This small molecule binds to this protein.
Small molecule (SMILES): CC(=O)N[C@@H]1[C@@H](O)[C@H](O)[C@@H](CO)O[C@H]1O

Sequence of chain 1.D:
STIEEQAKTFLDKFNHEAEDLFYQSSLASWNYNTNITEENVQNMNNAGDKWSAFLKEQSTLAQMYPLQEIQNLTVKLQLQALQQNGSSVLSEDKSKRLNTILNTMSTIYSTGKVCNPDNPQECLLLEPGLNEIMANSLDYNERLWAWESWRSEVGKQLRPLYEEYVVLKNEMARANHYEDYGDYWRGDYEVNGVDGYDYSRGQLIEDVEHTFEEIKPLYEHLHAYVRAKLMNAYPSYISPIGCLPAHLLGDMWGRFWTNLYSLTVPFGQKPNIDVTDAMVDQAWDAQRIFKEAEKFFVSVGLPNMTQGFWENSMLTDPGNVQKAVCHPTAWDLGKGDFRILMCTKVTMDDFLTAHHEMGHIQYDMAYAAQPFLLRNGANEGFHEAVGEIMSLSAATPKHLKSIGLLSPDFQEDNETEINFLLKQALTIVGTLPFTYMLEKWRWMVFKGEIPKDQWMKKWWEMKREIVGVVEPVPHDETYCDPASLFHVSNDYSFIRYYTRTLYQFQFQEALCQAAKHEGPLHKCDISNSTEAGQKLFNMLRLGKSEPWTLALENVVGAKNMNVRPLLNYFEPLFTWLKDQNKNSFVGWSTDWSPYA

Binding-site contacts:
Ligand atom O5 contacts residue THR74 of chain 1.D at 4.4 Å.
Ligand atom C6 contacts residue THR74 of chain 1.D at 4.5 Å.
Ligand atom C7 contacts residue GLN71 of chain 1.D at 4.4 Å.
Ligand atom C8 contacts residue ASN72 of chain 1.D at 4.2 Å.
Ligand atom C5 contacts residue THR74 of chain 1.D at 3.9 Å.
Ligand atom O7 contacts residue ASN72 of chain 1.D at 3.9 Å.
Ligand atom C1 contacts residue ASN72 of chain 1.D at 1.4 Å.
Ligand atom C8 contacts residue GLN71 of chain 1.D at 3.4 Å.
Ligand atom N2 contacts residue LEU73 of chain 1.D at 4.3 Å.
Ligand atom C2 contacts residue ASN72 of chain 1.D at 2.5 Å.
Ligand atom O5 contacts residue ASN72 of chain 1.D at 2.4 Å (h-bond).
Ligand atom N2 contacts residue ASN72 of chain 1.D at 2.9 Å (h-bond).
Ligand atom C4 contacts residue ASN72 of chain 1.D at 4.2 Å.
Ligand atom C3 contacts residue ASN72 of chain 1.D at 3.8 Å.
Ligand atom C5 contacts residue ASN72 of chain 1.D at 3.7 Å.
Ligand atom C7 contacts residue ASN72 of chain 1.D at 3.6 Å.